Binding-site contacts:
Ligand atom NH1 contacts residue LYS20 of chain 1.A at 4.2 Å.
Ligand atom NH2 contacts residue ASP50 of chain 1.B at 3.7 Å.
Ligand atom NE contacts residue LEU47 of chain 1.B at 4.3 Å.
Ligand atom NE contacts residue ASP48 of chain 1.B at 3.7 Å.

Sequence of chain 1.B:
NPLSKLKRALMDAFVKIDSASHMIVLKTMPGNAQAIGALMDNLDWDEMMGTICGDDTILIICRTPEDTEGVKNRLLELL

Sequence of chain 1.A:
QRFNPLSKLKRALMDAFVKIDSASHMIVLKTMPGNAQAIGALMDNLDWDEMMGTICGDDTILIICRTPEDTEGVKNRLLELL

The protein below binds the small molecule below.
Small molecule (SMILES): NC(=[NH2+])NCCC[C@H](N)C(=O)O